Sequence of chain 1.A:
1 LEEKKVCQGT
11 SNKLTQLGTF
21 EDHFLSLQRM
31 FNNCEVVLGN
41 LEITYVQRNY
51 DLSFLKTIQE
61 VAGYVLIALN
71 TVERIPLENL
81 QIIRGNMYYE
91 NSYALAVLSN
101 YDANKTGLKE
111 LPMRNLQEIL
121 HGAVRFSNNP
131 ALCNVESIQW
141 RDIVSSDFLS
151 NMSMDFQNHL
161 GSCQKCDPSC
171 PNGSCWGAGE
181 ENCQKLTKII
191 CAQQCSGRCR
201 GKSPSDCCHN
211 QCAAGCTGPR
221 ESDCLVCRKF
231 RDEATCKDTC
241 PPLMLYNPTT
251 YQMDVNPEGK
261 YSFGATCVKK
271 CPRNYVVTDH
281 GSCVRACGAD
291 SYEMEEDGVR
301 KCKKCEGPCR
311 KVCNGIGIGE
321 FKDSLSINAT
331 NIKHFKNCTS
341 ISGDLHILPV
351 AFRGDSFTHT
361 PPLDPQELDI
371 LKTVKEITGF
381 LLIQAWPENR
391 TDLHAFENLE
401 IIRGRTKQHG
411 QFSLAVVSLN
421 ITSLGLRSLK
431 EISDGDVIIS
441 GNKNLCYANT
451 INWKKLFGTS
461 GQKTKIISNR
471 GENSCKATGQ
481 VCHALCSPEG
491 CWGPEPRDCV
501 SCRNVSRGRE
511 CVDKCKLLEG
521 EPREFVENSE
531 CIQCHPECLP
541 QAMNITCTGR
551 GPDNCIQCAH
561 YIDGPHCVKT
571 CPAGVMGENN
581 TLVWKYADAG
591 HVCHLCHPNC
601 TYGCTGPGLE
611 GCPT

Binding-site contacts:
Ligand atom O7 contacts residue GLU388 of chain 1.A at 2.9 Å.
Ligand atom O3 contacts residue GLU388 of chain 1.A at 4.5 Å.
Ligand atom O5 contacts residue ASN444 of chain 1.A at 4.2 Å.
Ligand atom C1 contacts residue ASN420 of chain 1.A at 1.4 Å.
Ligand atom C4 contacts residue ASN420 of chain 1.A at 4.0 Å.
Ligand atom C7 contacts residue GLU388 of chain 1.A at 3.6 Å.
Ligand atom C3 contacts residue ASN420 of chain 1.A at 3.6 Å.
Ligand atom C2 contacts residue GLU388 of chain 1.A at 4.0 Å.
Ligand atom N2 contacts residue ASN420 of chain 1.A at 2.7 Å (h-bond).
Ligand atom C5 contacts residue ASN444 of chain 1.A at 4.4 Å.
Ligand atom N2 contacts residue GLU388 of chain 1.A at 4.3 Å.
Ligand atom O5 contacts residue ASN420 of chain 1.A at 2.4 Å (h-bond).
Ligand atom C2 contacts residue ASN420 of chain 1.A at 2.2 Å.
Ligand atom C5 contacts residue ASN420 of chain 1.A at 3.6 Å.
Ligand atom O7 contacts residue ASN420 of chain 1.A at 4.1 Å.
Ligand atom C8 contacts residue GLU388 of chain 1.A at 4.4 Å.
Ligand atom C7 contacts residue ASN420 of chain 1.A at 3.7 Å.
Ligand atom C6 contacts residue THR422 of chain 1.A at 4.1 Å.

The protein below binds the small molecule below.
Small molecule (SMILES): CC(=O)N[C@@H]1[C@@H](O)[C@H](O)[C@@H](CO)O[C@H]1O